Binding-site contacts:
Ligand atom O1 contacts residue HIS176 of chain 1.A at 3.5 Å.
Ligand atom C4F contacts residue ASP269 of chain 1.A at 3.2 Å.
Ligand atom O6 contacts residue TRP243 of chain 1.A at 3.4 Å (h-bond).
Ligand atom O4F contacts residue ALA286 of chain 1.A at 4.0 Å.
Ligand atom C11 contacts residue SER178 of chain 1.A at 3.5 Å.
Ligand atom C4 contacts residue GLU246 of chain 1.A at 3.4 Å.
Ligand atom C4 contacts residue TRP243 of chain 1.A at 3.6 Å (hydrophobic).
Ligand atom O4 contacts residue GLU246 of chain 1.A at 2.7 Å (salt-bridge).
Ligand atom C5 contacts residue HIS176 of chain 1.A at 3.9 Å.
Ligand atom C6 contacts residue GLU246 of chain 1.A at 3.5 Å.
Ligand atom C1F contacts residue UPG1 of chain 1.C at 3.7 Å.
Ligand atom O4 contacts residue HIS176 of chain 1.A at 3.0 Å (h-bond).
Ligand atom C2 contacts residue HIS176 of chain 1.A at 3.8 Å.
Ligand atom C6F contacts residue MET209 of chain 1.A at 3.8 Å (hydrophobic).
Ligand atom O1 contacts residue SER178 of chain 1.A at 3.9 Å.
Ligand atom C6 contacts residue TYR207 of chain 1.A at 3.7 Å (hydrophobic).
Ligand atom O2F contacts residue UPG1 of chain 1.C at 3.0 Å (h-bond).
Ligand atom C12 contacts residue SER178 of chain 1.A at 3.8 Å.
Ligand atom C1 contacts residue HIS176 of chain 1.A at 3.7 Å.
Ligand atom C3 contacts residue TRP243 of chain 1.A at 3.8 Å (hydrophobic).
Ligand atom O5F contacts residue MET209 of chain 1.A at 3.4 Å.
Ligand atom C6 contacts residue THR188 of chain 1.A at 3.4 Å.
Ligand atom C6 contacts residue PHE179 of chain 1.A at 3.9 Å (hydrophobic).
Ligand atom C3 contacts residue UPG1 of chain 1.C at 3.2 Å.
Ligand atom O4 contacts residue UPG1 of chain 1.C at 2.8 Å (h-bond).
Ligand atom O5 contacts residue PHE179 of chain 1.A at 4.0 Å.
Ligand atom C6 contacts residue HIS176 of chain 1.A at 4.0 Å.
Ligand atom O5 contacts residue HIS176 of chain 1.A at 3.0 Å (h-bond).
Ligand atom C5 contacts residue TRP243 of chain 1.A at 3.7 Å (hydrophobic).
Ligand atom O5F contacts residue UPG1 of chain 1.C at 4.0 Å.
Ligand atom O4F contacts residue ASP269 of chain 1.A at 2.6 Å (salt-bridge).
Ligand atom C2 contacts residue UPG1 of chain 1.C at 3.6 Å.
Ligand atom C2F contacts residue UPG1 of chain 1.C at 3.7 Å.
Ligand atom C4 contacts residue UPG1 of chain 1.C at 3.5 Å.
Ligand atom C6F contacts residue ASP269 of chain 1.A at 4.0 Å.
Ligand atom C6 contacts residue TRP243 of chain 1.A at 3.5 Å (hydrophobic).
Ligand atom C4 contacts residue HIS176 of chain 1.A at 3.9 Å.
Ligand atom O6 contacts residue THR188 of chain 1.A at 2.8 Å (h-bond).
Ligand atom C12 contacts residue LEU272 of chain 1.A at 3.9 Å (hydrophobic).
Ligand atom O6 contacts residue PHE179 of chain 1.A at 3.4 Å.

Sequence of chain 1.A:
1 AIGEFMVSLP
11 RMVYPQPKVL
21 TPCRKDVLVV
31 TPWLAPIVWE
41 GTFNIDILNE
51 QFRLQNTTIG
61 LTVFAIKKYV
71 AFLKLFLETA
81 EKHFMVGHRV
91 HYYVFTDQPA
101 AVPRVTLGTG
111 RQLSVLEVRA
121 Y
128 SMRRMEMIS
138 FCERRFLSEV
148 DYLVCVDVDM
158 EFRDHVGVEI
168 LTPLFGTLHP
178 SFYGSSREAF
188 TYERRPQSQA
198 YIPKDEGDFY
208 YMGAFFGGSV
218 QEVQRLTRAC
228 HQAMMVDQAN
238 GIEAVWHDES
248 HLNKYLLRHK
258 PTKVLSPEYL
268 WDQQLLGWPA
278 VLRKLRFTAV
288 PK

A small-molecule ligand and the protein it binds are described below.
Small molecule (SMILES): CCCCCCCCO[C@@H]1O[C@H](CO)[C@H](O)C[C@H]1O[C@@H]1O[C@@H](C)[C@@H](O)[C@@H](O)[C@@H]1O